Binding-site contacts:
Ligand atom N19 contacts residue LEU220 of chain 45.A at 3.1 Å.
Ligand atom C16 contacts residue ILE184 of chain 45.A at 3.2 Å (hydrophobic).
Ligand atom O01 contacts residue PHE115 of chain 45.A at 3.5 Å.
Ligand atom N20 contacts residue PHE147 of chain 45.A at 3.4 Å.
Ligand atom C30 contacts residue PHE115 of chain 45.A at 3.6 Å (hydrophobic).
Ligand atom N02 contacts residue THR97 of chain 45.A at 3.4 Å.
Ligand atom C04 contacts residue TYR193 of chain 45.A at 3.8 Å (hydrophobic).
Ligand atom C22 contacts residue ALA169 of chain 45.A at 3.5 Å (hydrophobic).
Ligand atom C07 contacts residue TYR193 of chain 45.A at 3.6 Å (hydrophobic).
Ligand atom C21 contacts residue ILE182 of chain 45.A at 3.4 Å (hydrophobic).
Ligand atom C22 contacts residue PHE147 of chain 45.A at 3.8 Å (hydrophobic).
Ligand atom C12 contacts residue ILE119 of chain 45.A at 3.4 Å (hydrophobic).
Ligand atom F26 contacts residue PHE147 of chain 45.A at 2.6 Å.
Ligand atom F26 contacts residue ALA169 of chain 45.A at 2.5 Å.
Ligand atom C29 contacts residue SER194 of chain 45.A at 3.5 Å.
Ligand atom F24 contacts residue ALA169 of chain 45.A at 3.3 Å.
Ligand atom N20 contacts residue ILE184 of chain 45.A at 3.8 Å.
Ligand atom F26 contacts residue ALA145 of chain 45.A at 2.9 Å.
Ligand atom O23 contacts residue LEU220 of chain 45.A at 3.2 Å.
Ligand atom F26 contacts residue MET146 of chain 45.A at 3.2 Å.
Ligand atom C13 contacts residue ILE119 of chain 45.A at 3.4 Å (hydrophobic).
Ligand atom C29 contacts residue VAL195 of chain 45.A at 3.4 Å (hydrophobic).
Ligand atom O01 contacts residue THR97 of chain 45.A at 3.6 Å.
Ligand atom C08 contacts residue ALA117 of chain 45.A at 3.8 Å (hydrophobic).
Ligand atom F25 contacts residue ALA145 of chain 45.A at 3.0 Å.
Ligand atom C05 contacts residue TYR193 of chain 45.A at 3.3 Å (hydrophobic).
Ligand atom C14 contacts residue ILE119 of chain 45.A at 3.6 Å (hydrophobic).
Ligand atom F25 contacts residue VAL171 of chain 45.A at 3.1 Å.
Ligand atom C30 contacts residue TYR193 of chain 45.A at 3.8 Å (hydrophobic).
Ligand atom F24 contacts residue ILE182 of chain 45.A at 3.6 Å.
Ligand atom N28 contacts residue TYR193 of chain 45.A at 3.4 Å.
Ligand atom C06 contacts residue TYR193 of chain 45.A at 3.8 Å (hydrophobic).
Ligand atom O10 contacts residue ILE95 of chain 45.A at 3.3 Å.
Ligand atom C17 contacts residue ILE184 of chain 45.A at 3.4 Å (hydrophobic).
Ligand atom C08 contacts residue MET241 of chain 45.A at 3.6 Å (hydrophobic).
Ligand atom N02 contacts residue PHE115 of chain 45.A at 3.6 Å.
Ligand atom C22 contacts residue ALA145 of chain 45.A at 3.6 Å (hydrophobic).
Ligand atom C21 contacts residue PHE147 of chain 45.A at 3.8 Å (hydrophobic).
Ligand atom N20 contacts residue ILE182 of chain 45.A at 3.3 Å.
Ligand atom C29 contacts residue TYR193 of chain 45.A at 3.5 Å (hydrophobic).

A small-molecule ligand and the protein it binds are described below.
Small molecule (SMILES): Cc1cc(-c2noc(C(F)(F)F)n2)ccc1OCCCc1cc(C(=O)N(C)C)no1

Sequence of chain 45.B:
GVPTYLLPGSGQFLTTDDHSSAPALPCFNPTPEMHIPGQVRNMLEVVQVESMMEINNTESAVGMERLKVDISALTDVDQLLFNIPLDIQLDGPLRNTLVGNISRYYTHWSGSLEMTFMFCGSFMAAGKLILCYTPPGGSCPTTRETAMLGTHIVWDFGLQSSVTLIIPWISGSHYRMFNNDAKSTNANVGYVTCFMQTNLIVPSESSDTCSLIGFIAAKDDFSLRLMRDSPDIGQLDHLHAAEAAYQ

Sequence of chain 45.A:
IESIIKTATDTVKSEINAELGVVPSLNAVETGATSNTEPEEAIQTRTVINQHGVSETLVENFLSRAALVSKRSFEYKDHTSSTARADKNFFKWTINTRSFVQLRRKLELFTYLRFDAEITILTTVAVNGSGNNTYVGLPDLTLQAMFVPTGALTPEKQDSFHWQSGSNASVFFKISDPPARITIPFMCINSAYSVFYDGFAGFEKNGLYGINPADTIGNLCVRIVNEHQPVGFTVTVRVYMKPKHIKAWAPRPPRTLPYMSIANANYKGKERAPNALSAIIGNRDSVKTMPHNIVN